Sequence of chain 1.J:
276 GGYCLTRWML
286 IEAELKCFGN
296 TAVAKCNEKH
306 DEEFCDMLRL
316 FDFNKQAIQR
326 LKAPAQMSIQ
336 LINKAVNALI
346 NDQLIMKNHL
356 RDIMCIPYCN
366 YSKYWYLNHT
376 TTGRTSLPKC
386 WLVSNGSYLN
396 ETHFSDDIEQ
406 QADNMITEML

This small molecule binds to this protein.
Small molecule (SMILES): CC(=O)N[C@H]1[C@H](O[C@H]2[C@H](O)[C@@H](NC(C)=O)CO[C@@H]2CO)O[C@H](CO)[C@@H](O)[C@@H]1O

Sequence of chain 1.I:
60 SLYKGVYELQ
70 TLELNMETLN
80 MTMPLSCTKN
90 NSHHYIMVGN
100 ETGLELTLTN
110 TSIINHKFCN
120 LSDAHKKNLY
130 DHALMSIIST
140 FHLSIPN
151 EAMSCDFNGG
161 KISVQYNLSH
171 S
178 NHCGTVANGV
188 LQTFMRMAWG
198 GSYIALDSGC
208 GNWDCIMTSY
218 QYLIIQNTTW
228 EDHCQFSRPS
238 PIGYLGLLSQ

Binding-site contacts:
Ligand atom O5 contacts residue GLY378 of chain 1.J at 3.6 Å.
Ligand atom C5 contacts residue GLY378 of chain 1.J at 3.6 Å.
Ligand atom C6 contacts residue THR375 of chain 1.J at 3.7 Å.
Ligand atom O6 contacts residue LYS291 of chain 1.J at 3.1 Å (salt-bridge).
Ligand atom O6 contacts residue THR375 of chain 1.J at 3.1 Å (h-bond).
Ligand atom C6 contacts residue GLY378 of chain 1.J at 3.9 Å.
Ligand atom O7 contacts residue ASN373 of chain 1.J at 4.2 Å.
Ligand atom O7 contacts residue GLN69 of chain 1.I at 3.5 Å.
Ligand atom O6 contacts residue GLU289 of chain 1.J at 3.4 Å (salt-bridge).
Ligand atom C6 contacts residue GLU289 of chain 1.J at 4.2 Å.
Ligand atom C7 contacts residue ASN373 of chain 1.J at 3.7 Å.
Ligand atom C8 contacts residue THR380 of chain 1.J at 4.4 Å.
Ligand atom C1 contacts residue ASN373 of chain 1.J at 1.5 Å.
Ligand atom C7 contacts residue GLN69 of chain 1.I at 3.9 Å.
Ligand atom C1 contacts residue THR380 of chain 1.J at 3.7 Å.
Ligand atom C5 contacts residue ASN373 of chain 1.J at 3.8 Å.
Ligand atom C7 contacts residue THR380 of chain 1.J at 4.4 Å.
Ligand atom C8 contacts residue LEU71 of chain 1.I at 3.9 Å (hydrophobic).
Ligand atom O5 contacts residue ASN373 of chain 1.J at 2.4 Å (h-bond).
Ligand atom C8 contacts residue CYS292 of chain 1.J at 4.2 Å (hydrophobic).
Ligand atom N2 contacts residue GLN69 of chain 1.I at 4.4 Å.
Ligand atom C2 contacts residue THR380 of chain 1.J at 4.4 Å.
Ligand atom N2 contacts residue CYS292 of chain 1.J at 4.1 Å.
Ligand atom C8 contacts residue TYR371 of chain 1.J at 4.1 Å (hydrophobic).
Ligand atom N2 contacts residue ASN373 of chain 1.J at 2.9 Å (h-bond).
Ligand atom C3 contacts residue ASN373 of chain 1.J at 3.9 Å.
Ligand atom O7 contacts residue LEU71 of chain 1.I at 4.1 Å.
Ligand atom O7 contacts residue LYS291 of chain 1.J at 3.9 Å.
Ligand atom C7 contacts residue LYS291 of chain 1.J at 4.4 Å.
Ligand atom C6 contacts residue LYS291 of chain 1.J at 4.5 Å.
Ligand atom C1 contacts residue GLY378 of chain 1.J at 4.0 Å.
Ligand atom C7 contacts residue CYS292 of chain 1.J at 4.5 Å (hydrophobic).
Ligand atom N2 contacts residue THR380 of chain 1.J at 3.6 Å.
Ligand atom O5 contacts residue HIS374 of chain 1.J at 4.1 Å.
Ligand atom O3 contacts residue LYS291 of chain 1.J at 4.5 Å.
Ligand atom C2 contacts residue ASN373 of chain 1.J at 2.5 Å.
Ligand atom C4 contacts residue ASN373 of chain 1.J at 4.3 Å.